A small-molecule ligand and the protein it binds are described below.
Small molecule (SMILES): Nc1ncnc2c1ncn2[C@@H]1O[C@H](CO[P](=O)(O)C[P](=O)(O)OP(=O)(O)O)[C@@H](O)[C@H]1O

Binding-site contacts:
Ligand atom O1B contacts residue LYS160 of chain 1.B at 3.5 Å (salt-bridge).
Ligand atom O2B contacts residue LYS160 of chain 1.B at 2.8 Å (salt-bridge).
Ligand atom C3' contacts residue GOL1 of chain 1.K at 3.4 Å.
Ligand atom O2' contacts residue ASP161 of chain 1.B at 2.6 Å (salt-bridge).
Ligand atom N6 contacts residue VAL187 of chain 1.B at 3.0 Å (h-bond).
Ligand atom PG contacts residue ARG198 of chain 1.B at 3.6 Å.
Ligand atom O1B contacts residue HIS44 of chain 1.B at 2.8 Å (h-bond).
Ligand atom PG contacts residue MG1 of chain 1.I at 3.2 Å.
Ligand atom O1B contacts residue SER197 of chain 1.B at 3.2 Å (h-bond).
Ligand atom N7 contacts residue LYS160 of chain 1.B at 3.1 Å (salt-bridge).
Ligand atom N3 contacts residue GLY158 of chain 1.B at 3.4 Å.
Ligand atom O3' contacts residue PHE157 of chain 1.B at 3.5 Å.
Ligand atom N7 contacts residue HIS44 of chain 1.B at 3.6 Å.
Ligand atom O3G contacts residue ARG198 of chain 1.B at 2.9 Å (salt-bridge).
Ligand atom O3G contacts residue SER196 of chain 1.B at 2.7 Å (h-bond).
Ligand atom O2B contacts residue MG1 of chain 1.I at 2.1 Å.
Ligand atom O1B contacts residue SER196 of chain 1.B at 3.4 Å.
Ligand atom O1G contacts residue ARG198 of chain 1.B at 2.7 Å (salt-bridge).
Ligand atom C6 contacts residue VAL187 of chain 1.B at 3.7 Å (hydrophobic).
Ligand atom PA contacts residue MG1 of chain 1.I at 3.2 Å.
Ligand atom C5' contacts residue GOL1 of chain 1.K at 3.5 Å.
Ligand atom O1G contacts residue MG1 of chain 1.I at 2.1 Å.
Ligand atom N1 contacts residue THR186 of chain 1.B at 3.5 Å.
Ligand atom O2A contacts residue MG1 of chain 1.I at 2.1 Å.
Ligand atom N6 contacts residue MET195 of chain 1.B at 3.0 Å (h-bond).
Ligand atom O2' contacts residue GLY158 of chain 1.B at 3.3 Å (h-bond).
Ligand atom O4' contacts residue LEU50 of chain 1.B at 3.6 Å.
Ligand atom N1 contacts residue VAL187 of chain 1.B at 2.9 Å (h-bond).
Ligand atom O3G contacts residue SER197 of chain 1.B at 3.3 Å (h-bond).
Ligand atom O5' contacts residue GOL1 of chain 1.K at 3.4 Å (h-bond).
Ligand atom C3A contacts residue MG1 of chain 1.I at 3.6 Å.
Ligand atom O3B contacts residue MG1 of chain 1.I at 3.3 Å.
Ligand atom O1A contacts residue TYR82 of chain 1.B at 3.3 Å (h-bond).
Ligand atom PB contacts residue MG1 of chain 1.I at 3.1 Å.
Ligand atom O3' contacts residue GLY158 of chain 1.B at 3.0 Å (h-bond).
Ligand atom C3A contacts residue HIS47 of chain 1.B at 3.4 Å.
Ligand atom N3 contacts residue LEU50 of chain 1.B at 3.6 Å.
Ligand atom N7 contacts residue MET195 of chain 1.B at 3.4 Å (h-bond).
Ligand atom C2' contacts residue ASP161 of chain 1.B at 3.3 Å.
Ligand atom C8 contacts residue LYS160 of chain 1.B at 3.6 Å.

Sequence of chain 1.B:
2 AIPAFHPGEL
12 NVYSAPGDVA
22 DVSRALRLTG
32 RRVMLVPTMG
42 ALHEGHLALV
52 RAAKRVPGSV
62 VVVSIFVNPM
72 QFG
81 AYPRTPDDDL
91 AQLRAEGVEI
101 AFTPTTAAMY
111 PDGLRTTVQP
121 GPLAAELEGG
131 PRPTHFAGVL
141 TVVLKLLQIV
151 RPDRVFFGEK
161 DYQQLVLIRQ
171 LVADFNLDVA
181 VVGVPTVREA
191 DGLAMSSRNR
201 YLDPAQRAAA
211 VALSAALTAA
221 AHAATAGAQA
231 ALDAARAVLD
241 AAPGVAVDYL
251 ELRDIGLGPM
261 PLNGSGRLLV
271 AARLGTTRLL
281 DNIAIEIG